Sequence of chain 15.B:
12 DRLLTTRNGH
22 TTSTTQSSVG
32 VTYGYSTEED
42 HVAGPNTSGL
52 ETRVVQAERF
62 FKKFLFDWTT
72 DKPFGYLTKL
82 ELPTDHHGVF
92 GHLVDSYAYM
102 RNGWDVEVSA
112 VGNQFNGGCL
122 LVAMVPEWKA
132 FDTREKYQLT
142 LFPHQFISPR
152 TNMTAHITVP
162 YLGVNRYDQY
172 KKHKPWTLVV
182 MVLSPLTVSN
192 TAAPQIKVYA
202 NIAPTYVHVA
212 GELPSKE

Sequence of chain 14.C:
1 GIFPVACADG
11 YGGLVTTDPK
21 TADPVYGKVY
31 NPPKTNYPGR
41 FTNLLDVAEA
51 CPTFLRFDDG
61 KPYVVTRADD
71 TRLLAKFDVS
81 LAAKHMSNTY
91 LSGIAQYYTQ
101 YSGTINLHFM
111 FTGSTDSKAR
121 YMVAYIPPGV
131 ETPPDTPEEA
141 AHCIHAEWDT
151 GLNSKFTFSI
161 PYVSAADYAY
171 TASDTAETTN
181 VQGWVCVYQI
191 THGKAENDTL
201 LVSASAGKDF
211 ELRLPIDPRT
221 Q

This protein binds this small molecule.
Small molecule (SMILES): O=C(O)[C@@H]1O[C@@H](O[C@H]2[C@H](O)[C@@H](NS(=O)(=O)O)[C@@H](O)O[C@@H]2COS(=O)(=O)O)[C@H](OS(=O)(=O)O)[C@@H](O)[C@@H]1O[C@H]1O[C@H](COS(=O)(=O)O)[C@@H](O)[C@H](O)[C@H]1NS(=O)(=O)O

Binding-site contacts:
Ligand atom C3 contacts residue LYS193 of chain 15.A at 3.6 Å.
Ligand atom C5 contacts residue ARG135 of chain 15.B at 4.1 Å.
Ligand atom O3S contacts residue LYS193 of chain 15.A at 3.1 Å (salt-bridge).
Ligand atom S2 contacts residue ARG56 of chain 14.C at 3.4 Å (salt-bridge).
Ligand atom O1S contacts residue ASP59 of chain 14.C at 3.0 Å.
Ligand atom S2 contacts residue ARG135 of chain 15.B at 4.0 Å.
Ligand atom C3 contacts residue ARG56 of chain 14.C at 3.9 Å.
Ligand atom O5 contacts residue LYS193 of chain 15.A at 3.6 Å.
Ligand atom O6S contacts residue ARG135 of chain 15.B at 3.7 Å.
Ligand atom N2 contacts residue ARG56 of chain 14.C at 3.9 Å.
Ligand atom O2S contacts residue ARG56 of chain 14.C at 4.1 Å.
Ligand atom C4 contacts residue LYS193 of chain 15.A at 3.4 Å.
Ligand atom O6S contacts residue LYS193 of chain 15.A at 3.4 Å.
Ligand atom S2 contacts residue ASN88 of chain 14.C at 4.0 Å.
Ligand atom C2 contacts residue LYS193 of chain 15.A at 3.6 Å.
Ligand atom O3 contacts residue LYS193 of chain 15.A at 2.8 Å (salt-bridge).
Ligand atom O5S contacts residue ASN88 of chain 14.C at 3.0 Å (h-bond).
Ligand atom O6S contacts residue ARG56 of chain 14.C at 3.7 Å.
Ligand atom O6 contacts residue ARG135 of chain 15.B at 3.6 Å.
Ligand atom C6 contacts residue ARG135 of chain 15.B at 3.8 Å.
Ligand atom O3 contacts residue ASP59 of chain 14.C at 4.0 Å.
Ligand atom O6B contacts residue LYS193 of chain 15.A at 4.1 Å.
Ligand atom O6S contacts residue ASN88 of chain 14.C at 3.9 Å.
Ligand atom O1 contacts residue ASP133 of chain 15.B at 4.1 Å.
Ligand atom C6 contacts residue THR134 of chain 15.B at 3.5 Å.
Ligand atom O5 contacts residue ARG135 of chain 15.B at 3.2 Å.
Ligand atom C1 contacts residue ASP133 of chain 15.B at 4.0 Å.
Ligand atom O4 contacts residue THR195 of chain 15.A at 3.7 Å.
Ligand atom O3 contacts residue ARG56 of chain 14.C at 3.9 Å.
Ligand atom O1S contacts residue ASP58 of chain 14.C at 4.1 Å.
Ligand atom O2S contacts residue ASP58 of chain 14.C at 2.3 Å (salt-bridge).
Ligand atom S1 contacts residue ASP59 of chain 14.C at 3.7 Å.
Ligand atom O2S contacts residue ASP59 of chain 14.C at 3.2 Å.
Ligand atom C5 contacts residue THR134 of chain 15.B at 3.9 Å.
Ligand atom O3S contacts residue THR134 of chain 15.B at 3.3 Å (h-bond).
Ligand atom O4S contacts residue ARG56 of chain 14.C at 2.5 Å (salt-bridge).
Ligand atom S1 contacts residue ASP58 of chain 14.C at 3.7 Å.
Ligand atom O6 contacts residue LYS193 of chain 15.A at 3.5 Å.
Ligand atom O5S contacts residue ARG56 of chain 14.C at 3.6 Å (salt-bridge).
Ligand atom O5S contacts residue ARG135 of chain 15.B at 3.6 Å.

Sequence of chain 15.A:
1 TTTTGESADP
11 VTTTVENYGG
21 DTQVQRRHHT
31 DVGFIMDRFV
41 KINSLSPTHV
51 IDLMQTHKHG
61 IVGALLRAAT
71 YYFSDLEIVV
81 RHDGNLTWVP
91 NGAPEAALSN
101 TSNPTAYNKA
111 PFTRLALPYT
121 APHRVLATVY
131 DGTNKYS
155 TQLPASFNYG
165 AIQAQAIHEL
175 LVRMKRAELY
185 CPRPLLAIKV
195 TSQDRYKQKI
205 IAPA